Sequence of chain 1.A:
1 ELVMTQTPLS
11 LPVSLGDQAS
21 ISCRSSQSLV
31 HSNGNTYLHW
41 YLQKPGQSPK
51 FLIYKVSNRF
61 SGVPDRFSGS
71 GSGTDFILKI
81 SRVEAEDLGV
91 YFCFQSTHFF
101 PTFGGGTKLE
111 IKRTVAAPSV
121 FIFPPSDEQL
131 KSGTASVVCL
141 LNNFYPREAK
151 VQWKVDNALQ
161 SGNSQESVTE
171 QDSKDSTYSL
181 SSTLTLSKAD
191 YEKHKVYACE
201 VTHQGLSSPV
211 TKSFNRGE

Binding-site contacts:
Ligand atom C2 contacts residue ASN33 of chain 2.A at 3.9 Å.
Ligand atom C16 contacts residue PHE94 of chain 1.A at 4.5 Å (hydrophobic).
Ligand atom C18 contacts residue ASN35 of chain 1.B at 3.5 Å.
Ligand atom C16 contacts residue TRP104 of chain 1.B at 3.9 Å (hydrophobic).
Ligand atom C11 contacts residue TRP50 of chain 1.B at 3.7 Å (hydrophobic).
Ligand atom C2 contacts residue TRP104 of chain 1.B at 4.1 Å (hydrophobic).
Ligand atom C14 contacts residue SER96 of chain 1.A at 4.5 Å.
Ligand atom C15 contacts residue PRO101 of chain 1.A at 3.8 Å (hydrophobic).
Ligand atom C17 contacts residue TRP104 of chain 1.B at 4.3 Å (hydrophobic).
Ligand atom C12 contacts residue THR101 of chain 1.B at 4.0 Å.
Ligand atom C3 contacts residue ASN33 of chain 2.A at 3.7 Å.
Ligand atom C17 contacts residue ASN35 of chain 1.B at 3.6 Å.
Ligand atom C15 contacts residue SER96 of chain 1.A at 3.7 Å.
Ligand atom C15 contacts residue ASN35 of chain 1.B at 4.5 Å.
Ligand atom C13 contacts residue ASN35 of chain 1.B at 4.3 Å.
Ligand atom C4 contacts residue TRP104 of chain 1.B at 3.6 Å (hydrophobic).
Ligand atom C18 contacts residue TRP50 of chain 1.B at 3.4 Å (hydrophobic).
Ligand atom C6 contacts residue SER96 of chain 1.A at 3.9 Å.
Ligand atom C17 contacts residue GLY99 of chain 1.B at 4.5 Å.
Ligand atom C16 contacts residue ASN35 of chain 1.B at 3.6 Å.
Ligand atom C7 contacts residue PRO101 of chain 1.A at 4.1 Å (hydrophobic).
Ligand atom C16 contacts residue ALA105 of chain 1.B at 4.2 Å (hydrophobic).
Ligand atom C15 contacts residue TRP104 of chain 1.B at 4.0 Å (hydrophobic).
Ligand atom O3 contacts residue ASN33 of chain 2.A at 3.0 Å (h-bond).
Ligand atom C18 contacts residue TRP47 of chain 1.B at 4.2 Å (hydrophobic).
Ligand atom C7 contacts residue TRP104 of chain 1.B at 4.3 Å (hydrophobic).
Ligand atom O17 contacts residue ALA105 of chain 1.B at 4.0 Å.
Ligand atom C17 contacts residue ALA105 of chain 1.B at 4.4 Å (hydrophobic).
Ligand atom C12 contacts residue TRP50 of chain 1.B at 4.2 Å (hydrophobic).
Ligand atom O17 contacts residue GLY99 of chain 1.B at 3.3 Å.
Ligand atom C2 contacts residue TRP104 of chain 2.B at 4.5 Å (hydrophobic).
Ligand atom C19 contacts residue TRP50 of chain 1.B at 3.5 Å (hydrophobic).
Ligand atom C7 contacts residue SER96 of chain 1.A at 3.6 Å.
Ligand atom C3 contacts residue TRP104 of chain 1.B at 3.7 Å (hydrophobic).
Ligand atom C15 contacts residue PHE94 of chain 1.A at 4.5 Å (hydrophobic).
Ligand atom C13 contacts residue TRP50 of chain 1.B at 4.5 Å (hydrophobic).
Ligand atom O3 contacts residue TRP104 of chain 2.B at 4.4 Å.
Ligand atom O17 contacts residue ASN35 of chain 1.B at 3.4 Å (h-bond).
Ligand atom C14 contacts residue TRP104 of chain 1.B at 4.3 Å (hydrophobic).
Ligand atom O3 contacts residue TRP104 of chain 1.B at 3.7 Å.

Sequence of chain 1.B:
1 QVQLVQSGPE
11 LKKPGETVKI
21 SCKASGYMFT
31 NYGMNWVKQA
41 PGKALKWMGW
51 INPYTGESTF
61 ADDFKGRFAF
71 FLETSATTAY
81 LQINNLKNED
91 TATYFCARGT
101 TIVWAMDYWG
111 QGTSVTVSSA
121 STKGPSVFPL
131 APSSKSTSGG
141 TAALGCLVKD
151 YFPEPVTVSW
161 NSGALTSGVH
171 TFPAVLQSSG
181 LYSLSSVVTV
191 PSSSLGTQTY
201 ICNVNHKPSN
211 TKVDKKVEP

A small-molecule ligand and the protein it binds are described below.
Small molecule (SMILES): C[C@]12CCC(=O)C[C@H]1CC[C@@H]1[C@@H]2CC[C@]2(C)C(=O)CC[C@@H]12

Sequence of chain 2.A:
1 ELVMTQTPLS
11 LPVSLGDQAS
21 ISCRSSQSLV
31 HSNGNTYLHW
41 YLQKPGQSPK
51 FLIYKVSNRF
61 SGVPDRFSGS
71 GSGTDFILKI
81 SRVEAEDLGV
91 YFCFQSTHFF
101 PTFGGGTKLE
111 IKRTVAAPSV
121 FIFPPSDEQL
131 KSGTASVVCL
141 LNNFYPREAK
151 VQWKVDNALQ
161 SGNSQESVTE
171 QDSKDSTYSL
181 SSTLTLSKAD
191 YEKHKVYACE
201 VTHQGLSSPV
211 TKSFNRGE

Sequence of chain 2.B:
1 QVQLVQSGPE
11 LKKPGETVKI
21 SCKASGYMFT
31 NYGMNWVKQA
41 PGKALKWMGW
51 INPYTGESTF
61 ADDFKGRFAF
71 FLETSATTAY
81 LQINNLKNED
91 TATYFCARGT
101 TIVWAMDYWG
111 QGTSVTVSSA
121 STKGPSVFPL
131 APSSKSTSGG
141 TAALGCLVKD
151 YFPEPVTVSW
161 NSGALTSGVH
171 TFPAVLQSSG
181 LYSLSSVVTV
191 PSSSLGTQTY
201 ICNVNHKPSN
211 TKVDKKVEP